The small molecule below binds the protein below.
Small molecule (SMILES): CC(=O)N[C@@H]1[C@@H](O)[C@H](O)[C@@H](CO)O[C@H]1O

Binding-site contacts:
Ligand atom C7 contacts residue ASN471 of chain 1.B at 3.5 Å.
Ligand atom C5 contacts residue ASN471 of chain 1.B at 3.7 Å.
Ligand atom O5 contacts residue ASN471 of chain 1.B at 2.4 Å (h-bond).
Ligand atom N2 contacts residue ASN471 of chain 1.B at 2.9 Å (h-bond).
Ligand atom C4 contacts residue ASN471 of chain 1.B at 4.2 Å.
Ligand atom C3 contacts residue ASN471 of chain 1.B at 3.8 Å.
Ligand atom O7 contacts residue ASN471 of chain 1.B at 3.8 Å.
Ligand atom O6 contacts residue THR396 of chain 1.B at 3.8 Å.
Ligand atom O6 contacts residue MET394 of chain 1.B at 4.5 Å.
Ligand atom C1 contacts residue ASN471 of chain 1.B at 1.4 Å.
Ligand atom C2 contacts residue ASN471 of chain 1.B at 2.5 Å.

Sequence of chain 1.B:
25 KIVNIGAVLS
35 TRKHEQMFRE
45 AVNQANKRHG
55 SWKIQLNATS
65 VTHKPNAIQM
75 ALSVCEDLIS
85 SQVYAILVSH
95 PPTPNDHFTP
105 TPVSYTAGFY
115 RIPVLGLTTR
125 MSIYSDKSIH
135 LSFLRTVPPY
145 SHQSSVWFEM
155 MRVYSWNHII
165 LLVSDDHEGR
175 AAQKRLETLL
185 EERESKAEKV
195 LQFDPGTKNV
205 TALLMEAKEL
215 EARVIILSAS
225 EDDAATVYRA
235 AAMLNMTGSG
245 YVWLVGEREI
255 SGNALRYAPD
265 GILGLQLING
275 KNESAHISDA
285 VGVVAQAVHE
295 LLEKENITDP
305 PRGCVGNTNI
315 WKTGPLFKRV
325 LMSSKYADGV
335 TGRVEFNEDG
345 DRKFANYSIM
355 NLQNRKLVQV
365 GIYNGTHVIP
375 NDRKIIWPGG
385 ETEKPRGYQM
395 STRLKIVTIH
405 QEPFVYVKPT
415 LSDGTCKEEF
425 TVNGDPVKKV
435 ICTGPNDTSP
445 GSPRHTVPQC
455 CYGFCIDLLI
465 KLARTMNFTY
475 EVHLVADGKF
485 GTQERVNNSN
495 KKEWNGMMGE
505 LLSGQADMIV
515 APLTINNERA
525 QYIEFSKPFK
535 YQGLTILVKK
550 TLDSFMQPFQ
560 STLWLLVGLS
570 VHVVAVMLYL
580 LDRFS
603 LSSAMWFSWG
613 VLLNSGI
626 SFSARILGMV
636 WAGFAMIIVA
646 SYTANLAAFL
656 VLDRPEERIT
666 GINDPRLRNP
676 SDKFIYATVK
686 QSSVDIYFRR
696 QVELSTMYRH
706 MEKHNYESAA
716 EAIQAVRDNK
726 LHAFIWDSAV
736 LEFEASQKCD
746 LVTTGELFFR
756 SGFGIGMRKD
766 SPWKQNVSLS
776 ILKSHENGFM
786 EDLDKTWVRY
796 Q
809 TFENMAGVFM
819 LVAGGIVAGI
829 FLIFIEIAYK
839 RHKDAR